Sequence of chain 1.A:
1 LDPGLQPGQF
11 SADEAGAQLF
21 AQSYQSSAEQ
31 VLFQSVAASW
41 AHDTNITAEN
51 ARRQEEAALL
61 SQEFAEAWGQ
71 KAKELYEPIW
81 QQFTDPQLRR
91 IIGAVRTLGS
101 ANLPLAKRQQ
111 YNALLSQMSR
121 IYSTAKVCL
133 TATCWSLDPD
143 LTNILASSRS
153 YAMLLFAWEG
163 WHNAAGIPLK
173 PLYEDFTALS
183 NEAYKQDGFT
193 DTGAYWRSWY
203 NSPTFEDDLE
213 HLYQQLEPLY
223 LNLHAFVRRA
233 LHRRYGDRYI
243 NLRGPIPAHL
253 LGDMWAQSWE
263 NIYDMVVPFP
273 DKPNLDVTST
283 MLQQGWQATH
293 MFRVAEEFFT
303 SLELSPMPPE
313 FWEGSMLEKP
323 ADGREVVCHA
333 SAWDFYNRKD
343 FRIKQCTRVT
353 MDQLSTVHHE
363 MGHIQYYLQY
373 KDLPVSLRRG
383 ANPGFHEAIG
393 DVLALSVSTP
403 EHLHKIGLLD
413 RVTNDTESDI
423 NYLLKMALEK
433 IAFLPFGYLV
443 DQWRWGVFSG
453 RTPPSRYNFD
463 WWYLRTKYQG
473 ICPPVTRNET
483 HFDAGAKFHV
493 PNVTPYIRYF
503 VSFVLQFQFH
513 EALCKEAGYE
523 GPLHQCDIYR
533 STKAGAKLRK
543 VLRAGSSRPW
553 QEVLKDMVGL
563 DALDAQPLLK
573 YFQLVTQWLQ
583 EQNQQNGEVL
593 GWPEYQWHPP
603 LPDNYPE

This protein binds this small molecule.
Small molecule (SMILES): CC(=O)N[C@H]1[C@H](O[C@H]2[C@H](O)[C@@H](NC(C)=O)CO[C@@H]2CO[C@@H]2O[C@@H](C)[C@@H](O)[C@@H](O)[C@@H]2O)O[C@H](CO)[C@@H](O[C@@H]2O[C@H](CO)[C@@H](O)[C@H](O)[C@@H]2O)[C@@H]1O

Binding-site contacts:
Ligand atom C3 contacts residue GLU522 of chain 1.A at 3.4 Å.
Ligand atom O3 contacts residue GLU522 of chain 1.A at 3.9 Å.
Ligand atom C2 contacts residue GLU522 of chain 1.A at 4.1 Å.
Ligand atom N2 contacts residue ASN416 of chain 1.A at 2.9 Å (h-bond).
Ligand atom C1 contacts residue GLU522 of chain 1.A at 4.0 Å.
Ligand atom C2 contacts residue GLN527 of chain 1.A at 3.2 Å.
Ligand atom C5 contacts residue GLU522 of chain 1.A at 4.1 Å.
Ligand atom C3 contacts residue GLU522 of chain 1.A at 3.9 Å.
Ligand atom C4 contacts residue GLU522 of chain 1.A at 3.7 Å.
Ligand atom O5 contacts residue ASN416 of chain 1.A at 2.4 Å (h-bond).
Ligand atom O6 contacts residue GLU522 of chain 1.A at 3.9 Å.
Ligand atom C5 contacts residue ASN416 of chain 1.A at 3.6 Å.
Ligand atom O7 contacts residue PRO524 of chain 1.A at 3.1 Å.
Ligand atom O4 contacts residue GLU522 of chain 1.A at 3.7 Å.
Ligand atom C1 contacts residue GLN527 of chain 1.A at 3.3 Å.
Ligand atom O4 contacts residue PRO524 of chain 1.A at 3.2 Å.
Ligand atom C4 contacts residue PRO524 of chain 1.A at 3.9 Å (hydrophobic).
Ligand atom C3 contacts residue ASN416 of chain 1.A at 3.8 Å.
Ligand atom O7 contacts residue GLY523 of chain 1.A at 3.9 Å.
Ligand atom C8 contacts residue GLU403 of chain 1.A at 3.5 Å.
Ligand atom C3 contacts residue PRO524 of chain 1.A at 3.6 Å (hydrophobic).
Ligand atom C1 contacts residue ASN416 of chain 1.A at 1.4 Å.
Ligand atom C4 contacts residue GLU522 of chain 1.A at 3.4 Å.
Ligand atom O3 contacts residue TYR521 of chain 1.A at 3.9 Å.
Ligand atom C2 contacts residue ASN416 of chain 1.A at 2.5 Å.
Ligand atom O7 contacts residue ASN416 of chain 1.A at 3.9 Å.
Ligand atom C3 contacts residue GLN527 of chain 1.A at 3.3 Å.
Ligand atom C8 contacts residue GLN527 of chain 1.A at 4.1 Å.
Ligand atom O5 contacts residue GLY523 of chain 1.A at 4.0 Å.
Ligand atom C7 contacts residue ASN416 of chain 1.A at 3.6 Å.
Ligand atom O4 contacts residue GLY523 of chain 1.A at 4.0 Å.
Ligand atom O5 contacts residue GLU522 of chain 1.A at 4.0 Å.
Ligand atom N2 contacts residue GLN527 of chain 1.A at 2.7 Å (h-bond).
Ligand atom C5 contacts residue GLU522 of chain 1.A at 3.6 Å.
Ligand atom O5 contacts residue GLU522 of chain 1.A at 4.0 Å.
Ligand atom C7 contacts residue GLN527 of chain 1.A at 3.8 Å.
Ligand atom C2 contacts residue GLU522 of chain 1.A at 3.9 Å.
Ligand atom O3 contacts residue GLN527 of chain 1.A at 4.2 Å.
Ligand atom O3 contacts residue PRO524 of chain 1.A at 4.1 Å.
Ligand atom C7 contacts residue PRO524 of chain 1.A at 4.1 Å (hydrophobic).